A protein and the small-molecule ligand that binds it are described below.
Small molecule (SMILES): CC(=O)N[C@H]1[C@H](O[C@H]2[C@H](O)[C@@H](NC(C)=O)CO[C@@H]2CO)O[C@H](CO)[C@@H](O[C@@H]2O[C@H](CO)[C@@H](O)[C@H](O[C@H]3O[C@H](CO)[C@@H](O)[C@H](O)[C@@H]3O)[C@@H]2O)[C@@H]1O

Binding-site contacts:
Ligand atom O4 contacts residue GLN181 of chain 1.D at 3.7 Å.
Ligand atom C7 contacts residue SER180 of chain 1.D at 3.8 Å.
Ligand atom C1 contacts residue SER180 of chain 1.D at 3.5 Å.
Ligand atom O7 contacts residue SER180 of chain 1.D at 4.0 Å.
Ligand atom O5 contacts residue ASN178 of chain 1.D at 2.4 Å (h-bond).
Ligand atom C1 contacts residue GLN181 of chain 1.D at 3.9 Å.
Ligand atom C2 contacts residue SER180 of chain 1.D at 3.4 Å.
Ligand atom O7 contacts residue ASN178 of chain 1.D at 4.3 Å.
Ligand atom C2 contacts residue ASN178 of chain 1.D at 2.4 Å.
Ligand atom C8 contacts residue GLN181 of chain 1.D at 3.8 Å.
Ligand atom N2 contacts residue SER180 of chain 1.D at 2.7 Å (h-bond).
Ligand atom C5 contacts residue GLN181 of chain 1.D at 3.7 Å.
Ligand atom C8 contacts residue ASN178 of chain 1.D at 3.8 Å.
Ligand atom C7 contacts residue ASN178 of chain 1.D at 3.5 Å.
Ligand atom C4 contacts residue GLN181 of chain 1.D at 4.2 Å.
Ligand atom C3 contacts residue ASN178 of chain 1.D at 3.8 Å.
Ligand atom C5 contacts residue ASN178 of chain 1.D at 3.6 Å.
Ligand atom O7 contacts residue GLN181 of chain 1.D at 3.1 Å (h-bond).
Ligand atom C7 contacts residue GLN181 of chain 1.D at 3.7 Å.
Ligand atom C1 contacts residue ASN178 of chain 1.D at 1.4 Å.
Ligand atom N2 contacts residue ASN178 of chain 1.D at 2.8 Å (h-bond).
Ligand atom C6 contacts residue GLN181 of chain 1.D at 4.4 Å.
Ligand atom O7 contacts residue TYR179 of chain 1.D at 3.9 Å.
Ligand atom O5 contacts residue GLN181 of chain 1.D at 4.0 Å.
Ligand atom C4 contacts residue ASN178 of chain 1.D at 4.3 Å.
Ligand atom C3 contacts residue GLN181 of chain 1.D at 4.4 Å.
Ligand atom O3 contacts residue SER180 of chain 1.D at 4.3 Å.
Ligand atom C3 contacts residue SER180 of chain 1.D at 3.5 Å.

Sequence of chain 1.D:
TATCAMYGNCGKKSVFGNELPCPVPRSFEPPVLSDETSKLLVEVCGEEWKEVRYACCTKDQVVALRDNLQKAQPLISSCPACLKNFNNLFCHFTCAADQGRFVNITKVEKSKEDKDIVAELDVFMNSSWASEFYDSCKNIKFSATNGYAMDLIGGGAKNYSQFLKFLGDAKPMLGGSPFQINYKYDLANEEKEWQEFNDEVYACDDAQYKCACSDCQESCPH